Sequence of chain 1.A:
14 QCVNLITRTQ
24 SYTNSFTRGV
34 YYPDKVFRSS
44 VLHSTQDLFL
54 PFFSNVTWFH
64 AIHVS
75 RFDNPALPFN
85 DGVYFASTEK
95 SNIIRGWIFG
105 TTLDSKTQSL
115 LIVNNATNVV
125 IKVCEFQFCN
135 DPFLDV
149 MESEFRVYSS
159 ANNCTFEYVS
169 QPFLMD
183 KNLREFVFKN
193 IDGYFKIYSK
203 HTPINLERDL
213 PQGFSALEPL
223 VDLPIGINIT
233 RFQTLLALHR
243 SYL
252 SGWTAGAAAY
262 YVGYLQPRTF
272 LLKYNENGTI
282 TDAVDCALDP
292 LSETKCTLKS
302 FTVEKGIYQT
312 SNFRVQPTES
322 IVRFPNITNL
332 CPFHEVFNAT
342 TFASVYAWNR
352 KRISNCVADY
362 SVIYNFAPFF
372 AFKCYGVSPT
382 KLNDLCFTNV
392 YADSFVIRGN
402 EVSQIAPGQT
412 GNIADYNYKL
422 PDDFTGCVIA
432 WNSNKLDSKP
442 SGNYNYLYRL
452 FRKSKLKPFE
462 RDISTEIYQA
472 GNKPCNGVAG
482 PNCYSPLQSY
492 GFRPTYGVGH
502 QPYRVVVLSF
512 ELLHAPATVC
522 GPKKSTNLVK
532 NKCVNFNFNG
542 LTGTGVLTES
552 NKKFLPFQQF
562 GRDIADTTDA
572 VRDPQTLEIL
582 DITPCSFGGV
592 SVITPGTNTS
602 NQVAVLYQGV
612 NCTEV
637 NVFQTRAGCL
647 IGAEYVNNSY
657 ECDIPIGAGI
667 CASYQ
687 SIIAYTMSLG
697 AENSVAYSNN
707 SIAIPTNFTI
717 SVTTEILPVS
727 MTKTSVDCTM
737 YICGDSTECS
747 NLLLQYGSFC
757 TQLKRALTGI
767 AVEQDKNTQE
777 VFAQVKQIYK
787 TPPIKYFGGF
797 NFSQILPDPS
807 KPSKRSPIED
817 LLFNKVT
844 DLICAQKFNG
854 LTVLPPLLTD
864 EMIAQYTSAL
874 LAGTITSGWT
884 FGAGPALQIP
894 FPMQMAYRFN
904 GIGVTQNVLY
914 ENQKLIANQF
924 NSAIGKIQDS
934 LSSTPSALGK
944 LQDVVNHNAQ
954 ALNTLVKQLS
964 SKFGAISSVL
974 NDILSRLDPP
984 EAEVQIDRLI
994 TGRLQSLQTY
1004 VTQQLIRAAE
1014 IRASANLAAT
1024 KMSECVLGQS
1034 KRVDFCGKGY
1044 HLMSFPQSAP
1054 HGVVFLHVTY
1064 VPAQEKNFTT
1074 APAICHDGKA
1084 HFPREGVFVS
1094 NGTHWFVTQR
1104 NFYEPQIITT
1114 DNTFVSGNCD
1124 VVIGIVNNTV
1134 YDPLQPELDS

A small-molecule ligand and the protein it binds are described below.
Small molecule (SMILES): CC(=O)N[C@H]1[C@H](O[C@H]2[C@H](O)[C@@H](NC(C)=O)CO[C@@H]2CO)O[C@H](CO)[C@@H](O)[C@@H]1O

Binding-site contacts:
Ligand atom C5 contacts residue ASN122 of chain 1.A at 3.4 Å.
Ligand atom C5 contacts residue ASN119 of chain 1.A at 3.7 Å.
Ligand atom O7 contacts residue GLU150 of chain 1.A at 3.5 Å (salt-bridge).
Ligand atom N2 contacts residue THR121 of chain 1.A at 4.3 Å.
Ligand atom C2 contacts residue ASN119 of chain 1.A at 2.4 Å.
Ligand atom C1 contacts residue ASN119 of chain 1.A at 1.4 Å.
Ligand atom O6 contacts residue VAL124 of chain 1.A at 3.6 Å.
Ligand atom C7 contacts residue ASN122 of chain 1.A at 4.2 Å.
Ligand atom O7 contacts residue ASN119 of chain 1.A at 3.3 Å (h-bond).
Ligand atom O5 contacts residue ASN122 of chain 1.A at 3.7 Å.
Ligand atom C8 contacts residue VAL167 of chain 1.A at 4.4 Å (hydrophobic).
Ligand atom C7 contacts residue GLU150 of chain 1.A at 4.5 Å.
Ligand atom C1 contacts residue THR121 of chain 1.A at 3.4 Å.
Ligand atom C6 contacts residue VAL124 of chain 1.A at 3.7 Å (hydrophobic).
Ligand atom C4 contacts residue ASN119 of chain 1.A at 4.2 Å.
Ligand atom C2 contacts residue THR121 of chain 1.A at 4.2 Å.
Ligand atom C5 contacts residue THR121 of chain 1.A at 4.2 Å.
Ligand atom C8 contacts residue ASN119 of chain 1.A at 4.3 Å.
Ligand atom C3 contacts residue THR121 of chain 1.A at 4.3 Å.
Ligand atom O5 contacts residue ASN119 of chain 1.A at 2.4 Å (h-bond).
Ligand atom O6 contacts residue ASN122 of chain 1.A at 4.4 Å.
Ligand atom O5 contacts residue THR121 of chain 1.A at 4.1 Å.
Ligand atom C3 contacts residue ASN119 of chain 1.A at 3.8 Å.
Ligand atom C6 contacts residue ASN122 of chain 1.A at 3.3 Å.
Ligand atom N2 contacts residue ASN119 of chain 1.A at 2.8 Å (h-bond).
Ligand atom C7 contacts residue ASN119 of chain 1.A at 3.2 Å.
Ligand atom C8 contacts residue ASN122 of chain 1.A at 3.9 Å.
Ligand atom O7 contacts residue ASN122 of chain 1.A at 4.2 Å.
Ligand atom O4 contacts residue ASN122 of chain 1.A at 4.5 Å.